Sequence of chain 1.C:
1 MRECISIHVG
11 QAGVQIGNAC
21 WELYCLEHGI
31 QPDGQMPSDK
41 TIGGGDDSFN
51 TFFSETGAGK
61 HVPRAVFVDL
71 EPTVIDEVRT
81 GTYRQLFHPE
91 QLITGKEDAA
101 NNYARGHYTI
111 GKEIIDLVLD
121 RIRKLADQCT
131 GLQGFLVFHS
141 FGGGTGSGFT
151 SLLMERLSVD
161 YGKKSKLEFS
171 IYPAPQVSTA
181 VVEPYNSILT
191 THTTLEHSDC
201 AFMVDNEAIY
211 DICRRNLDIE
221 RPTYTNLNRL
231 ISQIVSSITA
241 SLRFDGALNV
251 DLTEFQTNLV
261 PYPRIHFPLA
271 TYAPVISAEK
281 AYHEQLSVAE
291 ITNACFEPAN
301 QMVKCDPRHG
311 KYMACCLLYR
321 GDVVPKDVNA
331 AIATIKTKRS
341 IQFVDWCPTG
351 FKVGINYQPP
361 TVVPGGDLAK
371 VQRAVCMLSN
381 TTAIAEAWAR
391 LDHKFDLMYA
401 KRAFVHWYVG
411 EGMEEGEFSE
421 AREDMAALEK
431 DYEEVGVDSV

This small molecule binds to this protein.
Small molecule (SMILES): COc1cc(-c2nccc3[nH]c(-c4cccc5[nH]ccc45)nc23)cc(OC)c1OC

Binding-site contacts:
Ligand atom CAS contacts residue ASN348 of chain 1.D at 3.7 Å.
Ligand atom NAV contacts residue VAL181 of chain 1.C at 3.6 Å.
Ligand atom CAJ contacts residue THR179 of chain 1.C at 3.3 Å.
Ligand atom CAR contacts residue VAL313 of chain 1.D at 3.3 Å (hydrophobic).
Ligand atom CBB contacts residue VAL236 of chain 1.D at 3.1 Å (hydrophobic).
Ligand atom CAW contacts residue ALA180 of chain 1.C at 3.7 Å (hydrophobic).
Ligand atom CAC contacts residue CYS239 of chain 1.D at 3.5 Å (hydrophobic).
Ligand atom CAI contacts residue LEU246 of chain 1.D at 3.6 Å (hydrophobic).
Ligand atom CAE contacts residue ALA248 of chain 1.D at 3.5 Å (hydrophobic).
Ligand atom CAX contacts residue THR179 of chain 1.C at 3.7 Å.
Ligand atom CAN contacts residue ASN256 of chain 1.D at 3.5 Å.
Ligand atom CAT contacts residue LYS350 of chain 1.D at 3.4 Å.
Ligand atom CAX contacts residue LYS350 of chain 1.D at 3.4 Å.
Ligand atom CAJ contacts residue ASN256 of chain 1.D at 3.6 Å.
Ligand atom NAH contacts residue ALA248 of chain 1.D at 3.5 Å.
Ligand atom OBA contacts residue CYS239 of chain 1.D at 3.4 Å.
Ligand atom CAS contacts residue VAL313 of chain 1.D at 3.6 Å (hydrophobic).
Ligand atom CAQ contacts residue ASN256 of chain 1.D at 3.5 Å.
Ligand atom CAZ contacts residue ALA315 of chain 1.D at 3.6 Å (hydrophobic).
Ligand atom CAP contacts residue ASN256 of chain 1.D at 3.4 Å.
Ligand atom CAI contacts residue ASN247 of chain 1.D at 3.2 Å.
Ligand atom CAZ contacts residue ALA352 of chain 1.D at 3.6 Å (hydrophobic).
Ligand atom CAI contacts residue LYS252 of chain 1.D at 3.4 Å.
Ligand atom CAK contacts residue THR179 of chain 1.C at 3.4 Å.
Ligand atom CBD contacts residue LEU240 of chain 1.D at 3.5 Å (hydrophobic).
Ligand atom CBB contacts residue ILE368 of chain 1.D at 3.4 Å (hydrophobic).
Ligand atom CAK contacts residue ASN256 of chain 1.D at 3.5 Å.
Ligand atom CAG contacts residue LEU246 of chain 1.D at 3.6 Å (hydrophobic).
Ligand atom NAM contacts residue THR179 of chain 1.C at 3.1 Å (h-bond).
Ligand atom CAX contacts residue ALA180 of chain 1.C at 3.7 Å (hydrophobic).
Ligand atom NAH contacts residue LEU246 of chain 1.D at 3.2 Å.
Ligand atom OAY contacts residue ILE316 of chain 1.D at 3.5 Å.
Ligand atom CAS contacts residue VAL181 of chain 1.C at 3.6 Å (hydrophobic).
Ligand atom OBC contacts residue CYS239 of chain 1.D at 3.6 Å.
Ligand atom CAP contacts residue LYS350 of chain 1.D at 3.6 Å.
Ligand atom CAD contacts residue CYS239 of chain 1.D at 3.6 Å (hydrophobic).
Ligand atom CAT contacts residue VAL181 of chain 1.C at 3.5 Å (hydrophobic).
Ligand atom NAV contacts residue ASN347 of chain 1.D at 3.1 Å (h-bond).
Ligand atom NAM contacts residue ASN256 of chain 1.D at 3.0 Å (h-bond).
Ligand atom CAU contacts residue LYS350 of chain 1.D at 3.2 Å.

Sequence of chain 1.D:
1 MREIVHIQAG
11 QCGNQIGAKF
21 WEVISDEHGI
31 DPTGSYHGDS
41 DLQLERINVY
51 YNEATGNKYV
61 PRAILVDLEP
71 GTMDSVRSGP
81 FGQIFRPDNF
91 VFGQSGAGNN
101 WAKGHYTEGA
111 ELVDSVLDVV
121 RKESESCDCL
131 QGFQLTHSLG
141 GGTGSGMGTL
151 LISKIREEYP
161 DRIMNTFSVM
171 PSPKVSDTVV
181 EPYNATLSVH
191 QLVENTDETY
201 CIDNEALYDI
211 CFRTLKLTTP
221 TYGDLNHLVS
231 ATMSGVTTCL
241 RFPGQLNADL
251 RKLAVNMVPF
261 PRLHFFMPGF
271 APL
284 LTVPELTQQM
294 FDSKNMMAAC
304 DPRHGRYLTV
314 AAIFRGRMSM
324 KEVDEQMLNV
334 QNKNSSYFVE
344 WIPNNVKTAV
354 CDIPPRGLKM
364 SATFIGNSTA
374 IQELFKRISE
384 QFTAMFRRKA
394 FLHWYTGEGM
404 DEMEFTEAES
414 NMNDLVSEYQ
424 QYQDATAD